A protein and the small-molecule ligand that binds it are described below.
Small molecule (SMILES): CC(=O)N[C@@H]1[C@@H](O)[C@H](O)[C@@H](CO)O[C@H]1O

Sequence of chain 1.D:
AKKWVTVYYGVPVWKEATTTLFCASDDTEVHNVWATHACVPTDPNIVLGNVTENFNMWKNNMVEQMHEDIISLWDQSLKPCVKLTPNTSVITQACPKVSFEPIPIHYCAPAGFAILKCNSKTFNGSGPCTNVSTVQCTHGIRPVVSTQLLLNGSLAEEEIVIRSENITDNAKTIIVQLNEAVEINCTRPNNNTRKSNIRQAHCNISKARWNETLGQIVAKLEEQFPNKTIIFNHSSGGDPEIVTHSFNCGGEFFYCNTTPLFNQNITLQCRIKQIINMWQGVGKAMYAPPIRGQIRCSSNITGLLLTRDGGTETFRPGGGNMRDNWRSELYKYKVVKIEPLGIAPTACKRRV

Binding-site contacts:
Ligand atom C8 contacts residue THR387 of chain 1.D at 3.7 Å.
Ligand atom O7 contacts residue ASN400 of chain 1.D at 3.1 Å (h-bond).
Ligand atom C7 contacts residue THR387 of chain 1.D at 4.4 Å.
Ligand atom C2 contacts residue ASN400 of chain 1.D at 2.3 Å.
Ligand atom O7 contacts residue THR387 of chain 1.D at 4.3 Å.
Ligand atom C4 contacts residue ASN400 of chain 1.D at 4.1 Å.
Ligand atom C1 contacts residue THR402 of chain 1.D at 3.6 Å.
Ligand atom C5 contacts residue ASN400 of chain 1.D at 3.6 Å.
Ligand atom C3 contacts residue ASN400 of chain 1.D at 3.6 Å.
Ligand atom N2 contacts residue THR402 of chain 1.D at 3.7 Å.
Ligand atom C7 contacts residue THR402 of chain 1.D at 4.4 Å.
Ligand atom O5 contacts residue ASN400 of chain 1.D at 2.4 Å (h-bond).
Ligand atom C2 contacts residue THR402 of chain 1.D at 4.1 Å.
Ligand atom C1 contacts residue ASN400 of chain 1.D at 1.4 Å.
Ligand atom C8 contacts residue ASN400 of chain 1.D at 3.8 Å.
Ligand atom N2 contacts residue ASN400 of chain 1.D at 2.9 Å (h-bond).
Ligand atom C8 contacts residue VAL386 of chain 1.D at 4.4 Å (hydrophobic).
Ligand atom C3 contacts residue THR402 of chain 1.D at 4.4 Å.
Ligand atom C7 contacts residue ASN400 of chain 1.D at 3.2 Å.